A small-molecule ligand and the protein it binds are described below.
Small molecule (SMILES): CCc1ccccc1-c1c(Cl)cc(CN)cc1Cl

Binding-site contacts:
Ligand atom C8 contacts residue ASN269 of chain 1.A at 4.3 Å.
Ligand atom C13 contacts residue ASN269 of chain 1.A at 3.6 Å.
Ligand atom C14 contacts residue ASN269 of chain 1.A at 4.1 Å.
Ligand atom C12 contacts residue ASN269 of chain 1.A at 3.7 Å.
Ligand atom N contacts residue ASN269 of chain 1.A at 4.4 Å.
Ligand atom C9 contacts residue ASN269 of chain 1.A at 3.8 Å.
Ligand atom C11 contacts residue ASN269 of chain 1.A at 3.8 Å.
Ligand atom C10 contacts residue ASN269 of chain 1.A at 3.5 Å.

Sequence of chain 1.A:
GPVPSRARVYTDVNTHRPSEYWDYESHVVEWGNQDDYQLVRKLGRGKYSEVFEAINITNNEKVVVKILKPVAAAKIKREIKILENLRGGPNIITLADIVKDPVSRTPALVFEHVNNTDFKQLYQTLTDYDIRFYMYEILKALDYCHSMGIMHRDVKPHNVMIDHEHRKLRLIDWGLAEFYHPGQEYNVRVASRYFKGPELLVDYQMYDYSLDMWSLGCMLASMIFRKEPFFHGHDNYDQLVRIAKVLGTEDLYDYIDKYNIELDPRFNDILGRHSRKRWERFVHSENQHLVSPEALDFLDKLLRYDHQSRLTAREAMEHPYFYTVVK